The small molecule below binds the protein below.
Small molecule (SMILES): CC(=O)N[C@@H]1[C@@H](O)[C@H](O)[C@@H](CO)O[C@H]1O

Sequence of chain 1.A:
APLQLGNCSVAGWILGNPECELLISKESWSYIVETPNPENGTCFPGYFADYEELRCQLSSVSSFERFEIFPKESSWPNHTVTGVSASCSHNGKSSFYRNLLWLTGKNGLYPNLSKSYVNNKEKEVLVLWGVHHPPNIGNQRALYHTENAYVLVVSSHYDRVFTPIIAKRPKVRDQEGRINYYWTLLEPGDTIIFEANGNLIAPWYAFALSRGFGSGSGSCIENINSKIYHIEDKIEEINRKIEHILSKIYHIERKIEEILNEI

Binding-site contacts:
Ligand atom C8 contacts residue ASN109 of chain 1.A at 4.4 Å.
Ligand atom C1 contacts residue ASN109 of chain 1.A at 1.5 Å.
Ligand atom C5 contacts residue ASN109 of chain 1.A at 3.7 Å.
Ligand atom C3 contacts residue ASN109 of chain 1.A at 3.8 Å.
Ligand atom O6 contacts residue PRO108 of chain 1.A at 4.0 Å.
Ligand atom C4 contacts residue ASN109 of chain 1.A at 4.3 Å.
Ligand atom O6 contacts residue ASN109 of chain 1.A at 4.4 Å.
Ligand atom C2 contacts residue ASN109 of chain 1.A at 2.5 Å.
Ligand atom C7 contacts residue ASN109 of chain 1.A at 3.3 Å.
Ligand atom N2 contacts residue ASN109 of chain 1.A at 2.9 Å (h-bond).
Ligand atom O5 contacts residue ASN109 of chain 1.A at 2.4 Å (h-bond).
Ligand atom O7 contacts residue ASN109 of chain 1.A at 3.2 Å (h-bond).